Binding-site contacts:
Ligand atom S contacts residue ALA145 of chain 1.A at 4.1 Å.
Ligand atom S contacts residue GLN143 of chain 1.A at 4.0 Å.
Ligand atom O1 contacts residue LYS144 of chain 1.A at 3.6 Å.
Ligand atom OS2 contacts residue GLN143 of chain 1.A at 4.0 Å.
Ligand atom C4 contacts residue ARG129 of chain 1.A at 3.9 Å.
Ligand atom O2S contacts residue ARG129 of chain 1.A at 4.2 Å.
Ligand atom O2S contacts residue LYS128 of chain 1.A at 3.3 Å.
Ligand atom O1S contacts residue ASN36 of chain 1.A at 3.1 Å (h-bond).
Ligand atom O9S contacts residue LYS134 of chain 1.A at 4.3 Å.
Ligand atom O1S contacts residue LYS128 of chain 1.A at 3.6 Å.
Ligand atom OS3 contacts residue GLY142 of chain 1.A at 4.4 Å.
Ligand atom OS2 contacts residue ALA145 of chain 1.A at 2.8 Å (h-bond).
Ligand atom OS1 contacts residue GLN143 of chain 1.A at 3.6 Å.
Ligand atom OS2 contacts residue ASN36 of chain 1.A at 3.5 Å (h-bond).
Ligand atom S contacts residue LYS144 of chain 1.A at 3.7 Å.
Ligand atom O1S contacts residue ARG129 of chain 1.A at 2.9 Å (salt-bridge).
Ligand atom C3 contacts residue ASN36 of chain 1.A at 3.2 Å.
Ligand atom OS3 contacts residue GLN143 of chain 1.A at 3.4 Å.
Ligand atom C2 contacts residue LYS144 of chain 1.A at 4.1 Å.
Ligand atom N2 contacts residue LYS134 of chain 1.A at 4.1 Å.
Ligand atom S1 contacts residue LYS134 of chain 1.A at 4.0 Å.
Ligand atom O3S contacts residue ALA145 of chain 1.A at 3.8 Å.
Ligand atom C1 contacts residue ARG129 of chain 1.A at 4.3 Å.
Ligand atom O3S contacts residue ASN36 of chain 1.A at 3.5 Å (h-bond).
Ligand atom S1 contacts residue ARG129 of chain 1.A at 4.0 Å.
Ligand atom C7 contacts residue LYS144 of chain 1.A at 3.9 Å.
Ligand atom O3 contacts residue ARG129 of chain 1.A at 3.0 Å.
Ligand atom S1 contacts residue LYS128 of chain 1.A at 4.0 Å.
Ligand atom OS3 contacts residue LYS144 of chain 1.A at 3.0 Å (salt-bridge).
Ligand atom S1 contacts residue ASN36 of chain 1.A at 4.0 Å.
Ligand atom C2 contacts residue ASN36 of chain 1.A at 3.6 Å.
Ligand atom O3S contacts residue LYS128 of chain 1.A at 4.0 Å.
Ligand atom OS2 contacts residue LYS134 of chain 1.A at 4.1 Å.
Ligand atom O2S contacts residue LYS134 of chain 1.A at 4.3 Å.
Ligand atom OS1 contacts residue LYS134 of chain 1.A at 2.9 Å (salt-bridge).
Ligand atom S contacts residue LYS134 of chain 1.A at 4.0 Å.
Ligand atom O3 contacts residue ASN36 of chain 1.A at 2.5 Å (h-bond).
Ligand atom C3 contacts residue ARG129 of chain 1.A at 3.5 Å.
Ligand atom O3S contacts residue LYS134 of chain 1.A at 2.9 Å (salt-bridge).
Ligand atom OS2 contacts residue LYS144 of chain 1.A at 3.2 Å (salt-bridge).

A small-molecule ligand and the protein it binds are described below.
Small molecule (SMILES): CO[C@@H]1O[C@@H](C(=O)O)[C@@H](O[C@H]2O[C@H](COS(=O)(=O)O)[C@@H](O)[C@H](OS(=O)(=O)O)[C@H]2NS(=O)(=O)O)[C@H](O)[C@H]1OS(=O)(=O)O

Sequence of chain 1.A:
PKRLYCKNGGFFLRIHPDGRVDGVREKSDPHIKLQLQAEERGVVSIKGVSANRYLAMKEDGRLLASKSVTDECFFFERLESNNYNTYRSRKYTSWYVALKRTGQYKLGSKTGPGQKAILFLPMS